Binding-site contacts:
Ligand atom N contacts residue GLN102 of chain 1.B at 3.2 Å (h-bond).
Ligand atom C contacts residue ARG48 of chain 1.B at 3.5 Å.
Ligand atom C contacts residue GLN102 of chain 1.B at 3.4 Å.
Ligand atom C2 contacts residue PHE112 of chain 1.B at 3.9 Å (hydrophobic).
Ligand atom C9 contacts residue PHE53 of chain 1.B at 3.8 Å (hydrophobic).
Ligand atom CD contacts residue GLN56 of chain 1.B at 3.4 Å.
Ligand atom O contacts residue GLN102 of chain 1.B at 3.6 Å.
Ligand atom O1 contacts residue PHE112 of chain 1.B at 3.8 Å.
Ligand atom N contacts residue ARG48 of chain 1.B at 3.0 Å (salt-bridge).
Ligand atom C4 contacts residue PHE112 of chain 1.B at 3.9 Å (hydrophobic).
Ligand atom N contacts residue TYR122 of chain 1.B at 3.8 Å.
Ligand atom C contacts residue GLN56 of chain 1.B at 3.3 Å.
Ligand atom N contacts residue GLN56 of chain 1.B at 3.8 Å.
Ligand atom C8 contacts residue PHE112 of chain 1.B at 3.6 Å (hydrophobic).
Ligand atom CA contacts residue ARG48 of chain 1.B at 3.7 Å.
Ligand atom C contacts residue ARG48 of chain 1.B at 3.2 Å.
Ligand atom CB contacts residue ALA91 of chain 1.B at 3.0 Å (hydrophobic).
Ligand atom O contacts residue THR93 of chain 1.B at 3.5 Å.
Ligand atom CA contacts residue TYR122 of chain 1.B at 3.8 Å (hydrophobic).
Ligand atom C10 contacts residue PHE112 of chain 1.B at 3.6 Å (hydrophobic).
Ligand atom C5 contacts residue PHE112 of chain 1.B at 3.8 Å (hydrophobic).
Ligand atom CD contacts residue ARG48 of chain 1.B at 3.1 Å.
Ligand atom CA contacts residue ARG48 of chain 1.B at 3.4 Å.
Ligand atom C contacts residue ARG92 of chain 1.B at 3.9 Å.
Ligand atom N contacts residue ARG92 of chain 1.B at 3.3 Å (salt-bridge).
Ligand atom C3 contacts residue PHE112 of chain 1.B at 3.6 Å (hydrophobic).
Ligand atom O contacts residue LEU113 of chain 1.B at 3.6 Å.
Ligand atom CG contacts residue ARG48 of chain 1.B at 3.3 Å.
Ligand atom O contacts residue ARG48 of chain 1.B at 3.9 Å.
Ligand atom C7 contacts residue PHE112 of chain 1.B at 3.6 Å (hydrophobic).
Ligand atom CA contacts residue PHE112 of chain 1.B at 3.9 Å (hydrophobic).
Ligand atom CH3 contacts residue GLN102 of chain 1.B at 3.8 Å.
Ligand atom CA contacts residue ARG92 of chain 1.B at 3.4 Å.
Ligand atom CB contacts residue ARG48 of chain 1.B at 3.8 Å.
Ligand atom C6 contacts residue PHE112 of chain 1.B at 3.6 Å (hydrophobic).
Ligand atom O contacts residue GLN56 of chain 1.B at 2.9 Å (h-bond).
Ligand atom CG contacts residue PHE104 of chain 1.B at 3.8 Å (hydrophobic).
Ligand atom CB contacts residue ARG92 of chain 1.B at 2.7 Å.
Ligand atom CA contacts residue GLN56 of chain 1.B at 3.8 Å.
Ligand atom O contacts residue ARG48 of chain 1.B at 2.7 Å (salt-bridge).

Sequence of chain 1.B:
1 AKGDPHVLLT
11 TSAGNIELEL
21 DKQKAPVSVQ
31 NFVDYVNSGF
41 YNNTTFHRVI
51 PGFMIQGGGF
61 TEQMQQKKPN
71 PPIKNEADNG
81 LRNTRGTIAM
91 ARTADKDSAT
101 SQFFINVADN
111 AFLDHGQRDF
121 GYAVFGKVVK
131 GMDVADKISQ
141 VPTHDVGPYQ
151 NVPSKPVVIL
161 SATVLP

This small molecule binds to this protein.
Small molecule (SMILES): CC(=O)N[C@@H](C)C(=O)N[C@@H](C)C(=O)N1CCC[C@H]1C(=O)N[C@@H](C)C(=O)Nc1ccc2c(C)cc(=O)oc2c1